This small molecule binds to this protein.
Small molecule (SMILES): O=c1[nH]c(=O)c2nn[nH]c2[nH]1

Binding-site contacts:
Ligand atom C4 contacts residue OXY1 of chain 1.N at 3.3 Å.
Ligand atom C2 contacts residue ARG200 of chain 1.C at 3.6 Å.
Ligand atom N1 contacts residue GLN249 of chain 1.C at 2.9 Å (h-bond).
Ligand atom C6 contacts residue GLN249 of chain 1.C at 3.7 Å.
Ligand atom C4 contacts residue PHE183 of chain 1.C at 3.4 Å (hydrophobic).
Ligand atom O6 contacts residue TYR10 of chain 1.D at 3.7 Å.
Ligand atom N9 contacts residue LEU194 of chain 1.C at 3.9 Å.
Ligand atom C5 contacts residue PHE183 of chain 1.C at 3.4 Å (hydrophobic).
Ligand atom C2 contacts residue GLN249 of chain 1.C at 3.8 Å.
Ligand atom C2 contacts residue PHE183 of chain 1.C at 3.6 Å (hydrophobic).
Ligand atom C2 contacts residue OXY1 of chain 1.N at 3.4 Å.
Ligand atom N7 contacts residue ALA71 of chain 1.D at 3.5 Å.
Ligand atom N8 contacts residue ASP73 of chain 1.D at 3.9 Å.
Ligand atom N3 contacts residue ARG200 of chain 1.C at 3.1 Å (salt-bridge).
Ligand atom N9 contacts residue OXY1 of chain 1.N at 3.7 Å.
Ligand atom N3 contacts residue ASN275 of chain 1.C at 3.6 Å (h-bond).
Ligand atom N3 contacts residue OXY1 of chain 1.N at 3.4 Å (h-bond).
Ligand atom O2 contacts residue ARG200 of chain 1.C at 2.8 Å (salt-bridge).
Ligand atom N9 contacts residue PHE183 of chain 1.C at 3.5 Å.
Ligand atom C6 contacts residue PHE183 of chain 1.C at 3.5 Å (hydrophobic).
Ligand atom N1 contacts residue GLN303 of chain 1.C at 3.9 Å.
Ligand atom O6 contacts residue GLN249 of chain 1.C at 3.0 Å (h-bond).
Ligand atom O6 contacts residue VAL69 of chain 1.D at 3.8 Å.
Ligand atom N8 contacts residue THR72 of chain 1.D at 3.5 Å (h-bond).
Ligand atom O2 contacts residue ILE248 of chain 1.C at 2.9 Å (h-bond).
Ligand atom N7 contacts residue OXY1 of chain 1.N at 3.6 Å.
Ligand atom N7 contacts residue PHE183 of chain 1.C at 3.7 Å.
Ligand atom N8 contacts residue LEU194 of chain 1.C at 3.7 Å.
Ligand atom N1 contacts residue PHE183 of chain 1.C at 3.6 Å.
Ligand atom N1 contacts residue OXY1 of chain 1.N at 3.4 Å (h-bond).
Ligand atom N8 contacts residue PHE183 of chain 1.C at 3.7 Å.
Ligand atom N8 contacts residue OXY1 of chain 1.N at 3.8 Å.
Ligand atom C5 contacts residue OXY1 of chain 1.N at 3.3 Å.
Ligand atom N8 contacts residue ALA71 of chain 1.D at 3.8 Å.
Ligand atom C6 contacts residue OXY1 of chain 1.N at 3.4 Å.
Ligand atom O2 contacts residue SER247 of chain 1.C at 3.5 Å.
Ligand atom O6 contacts residue THR72 of chain 1.D at 3.7 Å.
Ligand atom N7 contacts residue THR72 of chain 1.D at 2.9 Å (h-bond).
Ligand atom N3 contacts residue PHE183 of chain 1.C at 3.8 Å.
Ligand atom O2 contacts residue GLN249 of chain 1.C at 3.7 Å.

Sequence of chain 1.C:
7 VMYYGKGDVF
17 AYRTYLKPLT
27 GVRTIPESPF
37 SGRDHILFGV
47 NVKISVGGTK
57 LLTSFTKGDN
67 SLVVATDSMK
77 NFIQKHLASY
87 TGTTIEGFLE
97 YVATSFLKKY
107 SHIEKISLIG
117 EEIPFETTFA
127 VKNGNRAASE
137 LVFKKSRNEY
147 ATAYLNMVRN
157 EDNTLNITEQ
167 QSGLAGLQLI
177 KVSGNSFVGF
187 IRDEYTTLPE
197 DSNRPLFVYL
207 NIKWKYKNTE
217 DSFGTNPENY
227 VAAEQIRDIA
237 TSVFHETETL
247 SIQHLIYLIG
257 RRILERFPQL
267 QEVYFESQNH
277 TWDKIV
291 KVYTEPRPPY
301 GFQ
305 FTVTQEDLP

Sequence of chain 1.D:
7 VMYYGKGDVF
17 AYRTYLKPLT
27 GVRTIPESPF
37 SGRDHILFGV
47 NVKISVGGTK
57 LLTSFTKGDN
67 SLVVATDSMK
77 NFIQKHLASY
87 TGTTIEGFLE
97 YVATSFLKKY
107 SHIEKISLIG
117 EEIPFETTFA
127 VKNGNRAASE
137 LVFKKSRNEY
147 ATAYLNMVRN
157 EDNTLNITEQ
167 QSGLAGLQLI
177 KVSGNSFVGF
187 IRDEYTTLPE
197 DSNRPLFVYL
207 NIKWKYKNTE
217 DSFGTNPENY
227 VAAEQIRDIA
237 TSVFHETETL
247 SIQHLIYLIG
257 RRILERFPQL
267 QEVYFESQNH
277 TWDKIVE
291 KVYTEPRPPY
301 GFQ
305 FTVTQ